Sequence of chain 1.B:
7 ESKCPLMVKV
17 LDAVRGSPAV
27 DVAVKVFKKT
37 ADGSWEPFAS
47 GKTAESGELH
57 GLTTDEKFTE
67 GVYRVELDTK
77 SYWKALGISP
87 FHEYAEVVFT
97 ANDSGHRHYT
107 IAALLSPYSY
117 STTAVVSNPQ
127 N

Sequence of chain 1.D:
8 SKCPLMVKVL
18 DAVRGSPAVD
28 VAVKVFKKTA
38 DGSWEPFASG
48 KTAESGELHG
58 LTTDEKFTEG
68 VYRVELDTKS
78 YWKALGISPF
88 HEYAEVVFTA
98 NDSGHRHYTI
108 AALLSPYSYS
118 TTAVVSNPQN

Binding-site contacts:
Ligand atom C8A contacts residue ALA108 of chain 1.B at 3.9 Å (hydrophobic).
Ligand atom BR3 contacts residue ALA108 of chain 1.B at 3.4 Å.
Ligand atom C6' contacts residue ALA108 of chain 1.D at 3.5 Å (hydrophobic).
Ligand atom BR5 contacts residue ALA108 of chain 1.D at 3.8 Å.
Ligand atom BR5 contacts residue ALA109 of chain 1.D at 4.1 Å.
Ligand atom C6 contacts residue LYS15 of chain 1.B at 3.8 Å.
Ligand atom BR3 contacts residue SER117 of chain 1.B at 3.4 Å.
Ligand atom O4' contacts residue LEU110 of chain 1.B at 3.9 Å.
Ligand atom C5' contacts residue THR119 of chain 1.D at 4.1 Å.
Ligand atom C4 contacts residue LYS15 of chain 1.B at 3.9 Å.
Ligand atom C6' contacts residue THR119 of chain 1.D at 4.1 Å.
Ligand atom C2 contacts residue LEU17 of chain 1.D at 4.2 Å (hydrophobic).
Ligand atom C2' contacts residue ALA108 of chain 1.B at 3.7 Å (hydrophobic).
Ligand atom BR5 contacts residue LEU110 of chain 1.D at 3.9 Å.
Ligand atom C4' contacts residue LEU110 of chain 1.D at 4.1 Å (hydrophobic).
Ligand atom BR3 contacts residue THR119 of chain 1.B at 3.2 Å.
Ligand atom C5 contacts residue LYS15 of chain 1.D at 4.2 Å.
Ligand atom C3B contacts residue THR119 of chain 1.D at 4.2 Å.
Ligand atom C7 contacts residue THR106 of chain 1.B at 3.8 Å.
Ligand atom BR5 contacts residue THR118 of chain 1.D at 4.1 Å.
Ligand atom C8A contacts residue LEU17 of chain 1.D at 3.9 Å (hydrophobic).
Ligand atom C3B contacts residue LEU17 of chain 1.B at 3.1 Å (hydrophobic).
Ligand atom O4 contacts residue LYS15 of chain 1.B at 3.5 Å.
Ligand atom C3 contacts residue ALA108 of chain 1.D at 4.0 Å (hydrophobic).
Ligand atom O4' contacts residue SER117 of chain 1.D at 4.0 Å.
Ligand atom C8 contacts residue LEU17 of chain 1.D at 3.8 Å (hydrophobic).
Ligand atom BR3 contacts residue LEU110 of chain 1.B at 4.1 Å.
Ligand atom O4' contacts residue LEU110 of chain 1.D at 3.6 Å.
Ligand atom C4A contacts residue LYS15 of chain 1.B at 3.6 Å.
Ligand atom O1 contacts residue LEU17 of chain 1.D at 3.4 Å.
Ligand atom C3' contacts residue THR119 of chain 1.B at 4.1 Å.
Ligand atom C8 contacts residue ALA108 of chain 1.B at 3.7 Å (hydrophobic).
Ligand atom BR3 contacts residue THR118 of chain 1.B at 4.2 Å.
Ligand atom BR5 contacts residue THR119 of chain 1.D at 3.8 Å.
Ligand atom O1 contacts residue ALA108 of chain 1.B at 3.5 Å.
Ligand atom C5 contacts residue LYS15 of chain 1.B at 3.3 Å.
Ligand atom BR5 contacts residue SER117 of chain 1.D at 3.4 Å.
Ligand atom O4' contacts residue SER117 of chain 1.B at 3.4 Å (h-bond).
Ligand atom C3B contacts residue ALA108 of chain 1.D at 3.2 Å (hydrophobic).
Ligand atom C3 contacts residue LEU17 of chain 1.B at 3.8 Å (hydrophobic).

This small molecule binds to this protein.
Small molecule (SMILES): Cc1c(-c2cc(Br)c(O)c(Br)c2)oc2ccc(O)cc2c1=O